The small molecule below binds the protein below.
Small molecule (SMILES): O=P(O)(O)OC[C@H]1O[C@](O)(COP(=O)(O)O)[C@@H](O)[C@@H]1O

Sequence of chain 1.A:
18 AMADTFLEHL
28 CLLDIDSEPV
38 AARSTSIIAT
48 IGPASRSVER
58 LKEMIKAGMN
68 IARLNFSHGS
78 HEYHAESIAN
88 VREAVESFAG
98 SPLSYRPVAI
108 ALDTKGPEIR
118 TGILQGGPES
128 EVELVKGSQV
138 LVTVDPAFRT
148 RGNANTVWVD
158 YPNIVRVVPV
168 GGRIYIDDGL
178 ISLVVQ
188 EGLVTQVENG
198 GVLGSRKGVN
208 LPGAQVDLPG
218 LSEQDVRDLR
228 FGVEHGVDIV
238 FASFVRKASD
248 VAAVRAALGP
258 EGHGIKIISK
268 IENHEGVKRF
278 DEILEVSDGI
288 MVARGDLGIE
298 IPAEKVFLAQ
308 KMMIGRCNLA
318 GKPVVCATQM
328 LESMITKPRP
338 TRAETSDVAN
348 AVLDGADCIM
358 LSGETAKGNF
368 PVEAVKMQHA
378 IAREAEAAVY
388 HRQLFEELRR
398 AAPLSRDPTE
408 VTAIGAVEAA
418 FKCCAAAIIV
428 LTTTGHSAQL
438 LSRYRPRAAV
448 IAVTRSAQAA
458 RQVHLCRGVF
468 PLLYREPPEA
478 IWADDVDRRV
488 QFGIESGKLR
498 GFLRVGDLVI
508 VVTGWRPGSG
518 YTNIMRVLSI

Binding-site contacts:
Ligand atom C4 contacts residue GLY515 of chain 1.A at 3.1 Å.
Ligand atom O1P contacts residue ARG486 of chain 1.A at 2.5 Å (salt-bridge).
Ligand atom O2 contacts residue LEU428 of chain 1.A at 3.6 Å.
Ligand atom O6P contacts residue SER434 of chain 1.A at 2.7 Å (h-bond).
Ligand atom C3 contacts residue ARG513 of chain 1.A at 3.4 Å.
Ligand atom O4 contacts residue GLY517 of chain 1.A at 3.6 Å.
Ligand atom O4 contacts residue SER516 of chain 1.A at 3.6 Å.
Ligand atom C1 contacts residue ARG486 of chain 1.A at 3.7 Å.
Ligand atom O1 contacts residue GLY515 of chain 1.A at 3.5 Å (h-bond).
Ligand atom C6 contacts residue LEU428 of chain 1.A at 3.4 Å (hydrophobic).
Ligand atom O4 contacts residue TYR518 of chain 1.A at 2.9 Å (h-bond).
Ligand atom C4 contacts residue THR519 of chain 1.A at 3.7 Å.
Ligand atom P1 contacts residue ARG486 of chain 1.A at 3.2 Å.
Ligand atom O3 contacts residue GLY511 of chain 1.A at 2.9 Å.
Ligand atom O4 contacts residue GLY515 of chain 1.A at 2.7 Å (h-bond).
Ligand atom O1 contacts residue THR430 of chain 1.A at 3.4 Å (h-bond).
Ligand atom O2 contacts residue GLY511 of chain 1.A at 3.3 Å (h-bond).
Ligand atom O6 contacts residue SER516 of chain 1.A at 3.5 Å.
Ligand atom O4P contacts residue THR429 of chain 1.A at 3.6 Å.
Ligand atom C6 contacts residue THR519 of chain 1.A at 3.5 Å.
Ligand atom O2P contacts residue ARG486 of chain 1.A at 2.6 Å (salt-bridge).
Ligand atom O4P contacts residue SER516 of chain 1.A at 3.4 Å.
Ligand atom O5P contacts residue GLY517 of chain 1.A at 3.1 Å (h-bond).
Ligand atom O4P contacts residue THR431 of chain 1.A at 2.6 Å (h-bond).
Ligand atom O5P contacts residue HIS433 of chain 1.A at 3.7 Å.
Ligand atom O5 contacts residue THR430 of chain 1.A at 3.7 Å.
Ligand atom O5 contacts residue LEU428 of chain 1.A at 3.2 Å (h-bond).
Ligand atom O1P contacts residue PRO514 of chain 1.A at 3.7 Å.
Ligand atom O1P contacts residue TRP479 of chain 1.A at 3.2 Å (h-bond).
Ligand atom O3 contacts residue ARG513 of chain 1.A at 2.7 Å (salt-bridge).
Ligand atom C5 contacts residue GLY515 of chain 1.A at 3.1 Å.
Ligand atom O4P contacts residue THR430 of chain 1.A at 2.8 Å (h-bond).
Ligand atom O6 contacts residue GLY517 of chain 1.A at 3.4 Å (h-bond).
Ligand atom O6P contacts residue THR429 of chain 1.A at 2.9 Å (h-bond).
Ligand atom O5P contacts residue SER516 of chain 1.A at 3.4 Å (h-bond).
Ligand atom C6 contacts residue SER434 of chain 1.A at 3.7 Å.
Ligand atom O4 contacts residue THR519 of chain 1.A at 3.3 Å (h-bond).
Ligand atom O5P contacts residue THR431 of chain 1.A at 3.7 Å.
Ligand atom C3 contacts residue GLY515 of chain 1.A at 3.1 Å.
Ligand atom O3P contacts residue GLY515 of chain 1.A at 3.0 Å (h-bond).